Sequence of chain 1.B:
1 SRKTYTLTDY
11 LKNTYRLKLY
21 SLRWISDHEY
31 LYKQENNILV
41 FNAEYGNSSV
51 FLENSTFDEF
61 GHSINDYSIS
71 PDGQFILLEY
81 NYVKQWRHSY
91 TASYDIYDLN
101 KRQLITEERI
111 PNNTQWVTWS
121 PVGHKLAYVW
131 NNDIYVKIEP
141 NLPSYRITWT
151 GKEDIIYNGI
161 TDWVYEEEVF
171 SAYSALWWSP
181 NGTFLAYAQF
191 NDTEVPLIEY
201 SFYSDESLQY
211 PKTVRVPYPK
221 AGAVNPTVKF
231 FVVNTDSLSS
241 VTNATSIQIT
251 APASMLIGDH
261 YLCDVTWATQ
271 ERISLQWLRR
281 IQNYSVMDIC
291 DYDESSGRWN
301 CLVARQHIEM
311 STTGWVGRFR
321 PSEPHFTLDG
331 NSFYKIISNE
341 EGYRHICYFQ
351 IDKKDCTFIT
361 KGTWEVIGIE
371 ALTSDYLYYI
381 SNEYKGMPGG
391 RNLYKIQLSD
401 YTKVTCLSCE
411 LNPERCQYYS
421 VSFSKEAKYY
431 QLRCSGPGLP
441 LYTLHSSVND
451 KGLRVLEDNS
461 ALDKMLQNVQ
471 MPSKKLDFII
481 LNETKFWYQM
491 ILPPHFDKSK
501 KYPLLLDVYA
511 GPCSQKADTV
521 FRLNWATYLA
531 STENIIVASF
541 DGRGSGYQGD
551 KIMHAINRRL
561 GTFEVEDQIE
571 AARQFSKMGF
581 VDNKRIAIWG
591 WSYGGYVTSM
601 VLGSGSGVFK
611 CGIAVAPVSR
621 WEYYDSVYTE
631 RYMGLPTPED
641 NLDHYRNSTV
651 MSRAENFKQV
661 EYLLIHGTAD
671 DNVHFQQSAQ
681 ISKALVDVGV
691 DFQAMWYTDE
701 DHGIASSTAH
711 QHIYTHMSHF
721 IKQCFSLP

The protein below binds the small molecule below.
Small molecule (SMILES): CC(=O)N[C@@H]1[C@@H](O)[C@H](O)[C@@H](CO)O[C@H]1O

Binding-site contacts:
Ligand atom C8 contacts residue ASN243 of chain 1.B at 3.3 Å.
Ligand atom O5 contacts residue TRP149 of chain 1.B at 3.6 Å.
Ligand atom C1 contacts residue ASN243 of chain 1.B at 1.5 Å.
Ligand atom C5 contacts residue TRP149 of chain 1.B at 3.6 Å (hydrophobic).
Ligand atom C3 contacts residue ASN243 of chain 1.B at 3.8 Å.
Ligand atom C7 contacts residue ASN243 of chain 1.B at 3.0 Å.
Ligand atom O7 contacts residue THR242 of chain 1.B at 4.4 Å.
Ligand atom C1 contacts residue TRP149 of chain 1.B at 3.7 Å (hydrophobic).
Ligand atom C6 contacts residue TRP149 of chain 1.B at 3.9 Å (hydrophobic).
Ligand atom C2 contacts residue ASN243 of chain 1.B at 2.5 Å.
Ligand atom O7 contacts residue ASN243 of chain 1.B at 3.0 Å (h-bond).
Ligand atom C4 contacts residue ASN243 of chain 1.B at 4.1 Å.
Ligand atom O5 contacts residue ASN243 of chain 1.B at 2.4 Å (h-bond).
Ligand atom N2 contacts residue ASN243 of chain 1.B at 3.1 Å (h-bond).
Ligand atom C5 contacts residue ASN243 of chain 1.B at 3.7 Å.